This small molecule binds to this protein.
Small molecule (SMILES): CC(C)CCC[C@@H](C)[C@H]1CC[C@H]2[C@@H]3CC=C4C[C@@H](O)CC[C@]4(C)[C@H]3CC[C@]12C

Sequence of chain 1.B:
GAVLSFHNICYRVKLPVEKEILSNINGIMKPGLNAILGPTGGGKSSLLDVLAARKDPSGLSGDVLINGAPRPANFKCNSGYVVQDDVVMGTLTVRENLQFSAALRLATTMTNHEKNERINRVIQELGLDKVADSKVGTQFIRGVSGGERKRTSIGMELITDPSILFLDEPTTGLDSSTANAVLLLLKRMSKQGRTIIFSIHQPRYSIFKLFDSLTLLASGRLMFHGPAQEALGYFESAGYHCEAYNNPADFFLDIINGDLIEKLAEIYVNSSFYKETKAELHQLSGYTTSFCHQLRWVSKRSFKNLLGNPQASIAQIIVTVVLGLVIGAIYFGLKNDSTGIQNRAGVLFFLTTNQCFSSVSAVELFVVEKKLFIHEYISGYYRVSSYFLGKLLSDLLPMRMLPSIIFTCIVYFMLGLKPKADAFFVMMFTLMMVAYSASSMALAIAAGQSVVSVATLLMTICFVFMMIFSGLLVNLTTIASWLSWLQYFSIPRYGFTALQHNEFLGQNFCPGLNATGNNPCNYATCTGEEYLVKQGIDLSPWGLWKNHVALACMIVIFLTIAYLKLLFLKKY

Binding-site contacts:
Ligand atom C6 contacts residue ILE643 of chain 1.B at 4.3 Å (hydrophobic).
Ligand atom C4 contacts residue LYS647 of chain 1.B at 4.2 Å.
Ligand atom C5 contacts residue ILE527 of chain 1.B at 4.5 Å (hydrophobic).
Ligand atom C16 contacts residue MET548 of chain 1.B at 4.3 Å (hydrophobic).
Ligand atom C24 contacts residue MET548 of chain 1.B at 3.7 Å (hydrophobic).
Ligand atom C6 contacts residue ALA526 of chain 1.B at 4.2 Å (hydrophobic).
Ligand atom C24 contacts residue PHE547 of chain 1.B at 4.5 Å (hydrophobic).
Ligand atom C3 contacts residue LYS647 of chain 1.B at 3.4 Å.
Ligand atom C9 contacts residue ILE527 of chain 1.B at 4.3 Å (hydrophobic).
Ligand atom C15 contacts residue MET523 of chain 1.B at 4.1 Å (hydrophobic).
Ligand atom C17 contacts residue CYS544 of chain 1.B at 4.4 Å (hydrophobic).
Ligand atom C7 contacts residue ILE527 of chain 1.B at 4.0 Å (hydrophobic).
Ligand atom C26 contacts residue PHE571 of chain 1.B at 4.3 Å (hydrophobic).
Ligand atom C25 contacts residue PHE547 of chain 1.B at 4.2 Å (hydrophobic).
Ligand atom C3 contacts residue ALA526 of chain 1.B at 4.2 Å (hydrophobic).
Ligand atom C12 contacts residue CYS544 of chain 1.B at 4.4 Å (hydrophobic).
Ligand atom C16 contacts residue MET523 of chain 1.B at 3.9 Å (hydrophobic).
Ligand atom C22 contacts residue MET548 of chain 1.B at 4.1 Å (hydrophobic).
Ligand atom C25 contacts residue LEU568 of chain 1.B at 4.2 Å (hydrophobic).
Ligand atom C15 contacts residue PHE640 of chain 1.B at 3.6 Å (hydrophobic).
Ligand atom C24 contacts residue PHE571 of chain 1.B at 4.0 Å (hydrophobic).
Ligand atom C26 contacts residue PHE547 of chain 1.B at 3.4 Å (hydrophobic).
Ligand atom C22 contacts residue PHE571 of chain 1.B at 3.8 Å (hydrophobic).
Ligand atom C26 contacts residue PHE551 of chain 1.B at 3.7 Å (hydrophobic).
Ligand atom C23 contacts residue MET548 of chain 1.B at 4.0 Å (hydrophobic).
Ligand atom C21 contacts residue PEE1 of chain 1.C at 3.7 Å.
Ligand atom C26 contacts residue SER572 of chain 1.B at 4.3 Å.
Ligand atom C27 contacts residue PHE547 of chain 1.B at 3.9 Å (hydrophobic).
Ligand atom C4 contacts residue ALA526 of chain 1.B at 4.0 Å (hydrophobic).
Ligand atom C6 contacts residue ILE527 of chain 1.B at 4.1 Å (hydrophobic).
Ligand atom C16 contacts residue PHE640 of chain 1.B at 4.3 Å (hydrophobic).
Ligand atom C26 contacts residue LEU568 of chain 1.B at 3.3 Å (hydrophobic).
Ligand atom C4 contacts residue ILE643 of chain 1.B at 4.1 Å (hydrophobic).
Ligand atom C26 contacts residue MET548 of chain 1.B at 4.4 Å (hydrophobic).
Ligand atom O1 contacts residue LYS647 of chain 1.B at 2.9 Å (salt-bridge).
Ligand atom C7 contacts residue PHE640 of chain 1.B at 4.1 Å (hydrophobic).
Ligand atom C5 contacts residue ALA526 of chain 1.B at 4.5 Å (hydrophobic).
Ligand atom C27 contacts residue PEE1 of chain 1.C at 4.0 Å.
Ligand atom C25 contacts residue PHE571 of chain 1.B at 4.0 Å (hydrophobic).